Sequence of chain 1.FA:
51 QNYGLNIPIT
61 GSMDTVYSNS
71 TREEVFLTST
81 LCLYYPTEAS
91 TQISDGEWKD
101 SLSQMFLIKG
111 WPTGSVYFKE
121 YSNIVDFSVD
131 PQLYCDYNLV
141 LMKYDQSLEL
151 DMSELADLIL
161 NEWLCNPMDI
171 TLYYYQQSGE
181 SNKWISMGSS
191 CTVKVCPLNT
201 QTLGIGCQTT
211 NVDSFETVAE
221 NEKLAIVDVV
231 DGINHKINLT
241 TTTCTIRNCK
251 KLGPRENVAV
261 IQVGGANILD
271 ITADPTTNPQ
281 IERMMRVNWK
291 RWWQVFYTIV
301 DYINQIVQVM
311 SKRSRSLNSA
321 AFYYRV

Binding-site contacts:
Ligand atom C1 contacts residue VAL212 of chain 1.FA at 3.9 Å (hydrophobic).
Ligand atom O5 contacts residue ASN238 of chain 1.FA at 2.3 Å (h-bond).
Ligand atom O5 contacts residue VAL212 of chain 1.FA at 3.4 Å.
Ligand atom N2 contacts residue ASN238 of chain 1.FA at 2.4 Å (h-bond).
Ligand atom C1 contacts residue ASN238 of chain 1.FA at 1.4 Å.
Ligand atom C8 contacts residue THR171 of chain 1.FA at 4.0 Å.
Ligand atom O6 contacts residue VAL212 of chain 1.FA at 4.2 Å.
Ligand atom C7 contacts residue ASN238 of chain 1.FA at 3.1 Å.
Ligand atom C3 contacts residue ASN238 of chain 1.FA at 3.8 Å.
Ligand atom C5 contacts residue ASN238 of chain 1.FA at 3.6 Å.
Ligand atom C8 contacts residue ASN238 of chain 1.FA at 3.4 Å.
Ligand atom C2 contacts residue ASN238 of chain 1.FA at 2.5 Å.
Ligand atom C4 contacts residue ASN238 of chain 1.FA at 4.2 Å.
Ligand atom C8 contacts residue ILE170 of chain 1.FA at 4.4 Å (hydrophobic).
Ligand atom O7 contacts residue ASN238 of chain 1.FA at 4.0 Å.

This protein binds this small molecule.
Small molecule (SMILES): CC(=O)N[C@@H]1[C@@H](O)[C@H](O)[C@@H](CO)O[C@H]1O